This protein binds this small molecule.
Small molecule (SMILES): N[C@@H](CCC(=O)O)C(=O)O

Binding-site contacts:
Ligand atom OXT contacts residue TYR58 of chain 1.A at 3.5 Å.
Ligand atom CB contacts residue GLU190 of chain 1.A at 3.8 Å.
Ligand atom OXT contacts residue LEU87 of chain 1.A at 3.5 Å.
Ligand atom OE2 contacts residue LEU135 of chain 1.A at 4.0 Å.
Ligand atom CD contacts residue GLU190 of chain 1.A at 3.9 Å.
Ligand atom OXT contacts residue SER139 of chain 1.A at 3.9 Å.
Ligand atom OXT contacts residue PRO86 of chain 1.A at 3.6 Å (h-bond).
Ligand atom CA contacts residue SER139 of chain 1.A at 3.2 Å.
Ligand atom OXT contacts residue THR88 of chain 1.A at 2.8 Å (h-bond).
Ligand atom OE2 contacts residue THR140 of chain 1.A at 3.0 Å (h-bond).
Ligand atom C contacts residue ARG93 of chain 1.A at 3.3 Å.
Ligand atom CB contacts residue LEU135 of chain 1.A at 3.8 Å (hydrophobic).
Ligand atom N contacts residue PRO86 of chain 1.A at 2.7 Å (h-bond).
Ligand atom OE2 contacts residue SER139 of chain 1.A at 3.2 Å (h-bond).
Ligand atom CD contacts residue LEU135 of chain 1.A at 3.8 Å (hydrophobic).
Ligand atom CG contacts residue LEU135 of chain 1.A at 3.5 Å (hydrophobic).
Ligand atom CG contacts residue GLU190 of chain 1.A at 3.4 Å.
Ligand atom N contacts residue GLU190 of chain 1.A at 2.6 Å (salt-bridge).
Ligand atom C contacts residue TYR58 of chain 1.A at 3.7 Å (hydrophobic).
Ligand atom N contacts residue THR88 of chain 1.A at 2.8 Å (h-bond).
Ligand atom N contacts residue SER139 of chain 1.A at 4.0 Å.
Ligand atom OE1 contacts residue LEU189 of chain 1.A at 4.0 Å.
Ligand atom OXT contacts residue ARG93 of chain 1.A at 2.6 Å (salt-bridge).
Ligand atom CA contacts residue THR88 of chain 1.A at 3.2 Å.
Ligand atom O contacts residue GLY138 of chain 1.A at 3.2 Å.
Ligand atom CD contacts residue THR140 of chain 1.A at 3.2 Å.
Ligand atom N contacts residue TYR217 of chain 1.A at 3.5 Å.
Ligand atom C contacts residue SER139 of chain 1.A at 3.2 Å.
Ligand atom OE2 contacts residue GLY138 of chain 1.A at 3.5 Å.
Ligand atom O contacts residue TYR58 of chain 1.A at 3.4 Å.
Ligand atom OE1 contacts residue THR140 of chain 1.A at 2.5 Å (h-bond).
Ligand atom CA contacts residue PRO86 of chain 1.A at 3.9 Å (hydrophobic).
Ligand atom CA contacts residue TYR58 of chain 1.A at 4.0 Å (hydrophobic).
Ligand atom O contacts residue SER139 of chain 1.A at 2.7 Å (h-bond).
Ligand atom CA contacts residue GLU190 of chain 1.A at 3.2 Å.
Ligand atom CB contacts residue TYR58 of chain 1.A at 3.5 Å (hydrophobic).
Ligand atom OE1 contacts residue GLU190 of chain 1.A at 3.9 Å.
Ligand atom C contacts residue THR88 of chain 1.A at 3.5 Å.
Ligand atom O contacts residue ARG93 of chain 1.A at 2.6 Å (salt-bridge).
Ligand atom N contacts residue TYR58 of chain 1.A at 4.0 Å.

Sequence of chain 1.A:
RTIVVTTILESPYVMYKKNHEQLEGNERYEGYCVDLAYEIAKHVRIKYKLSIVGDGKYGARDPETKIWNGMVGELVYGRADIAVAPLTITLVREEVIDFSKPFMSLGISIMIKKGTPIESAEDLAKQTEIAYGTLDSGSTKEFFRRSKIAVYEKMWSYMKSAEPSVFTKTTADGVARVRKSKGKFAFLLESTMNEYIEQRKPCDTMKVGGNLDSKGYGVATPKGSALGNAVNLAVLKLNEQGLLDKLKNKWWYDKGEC